The protein below binds the small molecule below.
Small molecule (SMILES): Nc1nc2c(ncn2[C@@H]2O[C@H](CO[P](=O)(O)O[P](=O)(O)NP(=O)(O)O)[C@@H](O)[C@H]2O)c(=O)[nH]1

Sequence of chain 1.A:
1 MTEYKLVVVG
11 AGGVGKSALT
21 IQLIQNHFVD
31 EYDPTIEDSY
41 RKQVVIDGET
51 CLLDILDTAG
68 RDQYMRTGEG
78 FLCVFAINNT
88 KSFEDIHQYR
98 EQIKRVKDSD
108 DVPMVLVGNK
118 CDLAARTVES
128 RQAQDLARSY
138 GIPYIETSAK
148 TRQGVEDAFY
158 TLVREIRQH

Binding-site contacts:
Ligand atom O2G contacts residue MG1 of chain 1.B at 2.2 Å.
Ligand atom N2 contacts residue LEU120 of chain 1.A at 3.5 Å.
Ligand atom O1A contacts residue GLY15 of chain 1.A at 3.4 Å.
Ligand atom N2 contacts residue ASP119 of chain 1.A at 2.9 Å (salt-bridge).
Ligand atom C5' contacts residue GLY13 of chain 1.A at 3.5 Å.
Ligand atom O2B contacts residue LYS16 of chain 1.A at 3.5 Å (salt-bridge).
Ligand atom O3A contacts residue GLY13 of chain 1.A at 3.5 Å.
Ligand atom O3A contacts residue GLY15 of chain 1.A at 3.2 Å (h-bond).
Ligand atom N7 contacts residue ALA18 of chain 1.A at 3.6 Å.
Ligand atom N3B contacts residue MG1 of chain 1.B at 3.4 Å.
Ligand atom C8 contacts residue ALA18 of chain 1.A at 3.5 Å (hydrophobic).
Ligand atom O2' contacts residue VAL29 of chain 1.A at 2.9 Å (h-bond).
Ligand atom O1A contacts residue SER17 of chain 1.A at 3.5 Å (h-bond).
Ligand atom PB contacts residue MG1 of chain 1.B at 3.2 Å.
Ligand atom N7 contacts residue ASN116 of chain 1.A at 3.1 Å (h-bond).
Ligand atom O2G contacts residue THR35 of chain 1.A at 3.0 Å (h-bond).
Ligand atom C6 contacts residue ASP119 of chain 1.A at 3.6 Å.
Ligand atom O6 contacts residue ASP119 of chain 1.A at 3.4 Å (salt-bridge).
Ligand atom O6 contacts residue ALA146 of chain 1.A at 2.7 Å (h-bond).
Ligand atom O1B contacts residue LYS16 of chain 1.A at 2.8 Å (salt-bridge).
Ligand atom O6 contacts residue ASN116 of chain 1.A at 3.4 Å (h-bond).
Ligand atom O6 contacts residue SER145 of chain 1.A at 3.4 Å.
Ligand atom O2' contacts residue ASP30 of chain 1.A at 3.3 Å.
Ligand atom O1B contacts residue GLY13 of chain 1.A at 3.5 Å (h-bond).
Ligand atom N1 contacts residue ASP119 of chain 1.A at 2.8 Å (salt-bridge).
Ligand atom O1B contacts residue VAL14 of chain 1.A at 3.3 Å (h-bond).
Ligand atom O3G contacts residue GLY60 of chain 1.A at 2.9 Å (h-bond).
Ligand atom PG contacts residue MG1 of chain 1.B at 3.2 Å.
Ligand atom O2' contacts residue PHE28 of chain 1.A at 3.2 Å.
Ligand atom O2B contacts residue SER17 of chain 1.A at 2.9 Å (h-bond).
Ligand atom O6 contacts residue LYS147 of chain 1.A at 3.6 Å (salt-bridge).
Ligand atom O3G contacts residue LYS16 of chain 1.A at 2.7 Å (salt-bridge).
Ligand atom O4' contacts residue LYS117 of chain 1.A at 3.1 Å (salt-bridge).
Ligand atom C6 contacts residue LYS117 of chain 1.A at 3.6 Å.
Ligand atom O1B contacts residue GLY15 of chain 1.A at 3.1 Å (h-bond).
Ligand atom N3B contacts residue GLY13 of chain 1.A at 3.1 Å (h-bond).
Ligand atom O1A contacts residue ALA18 of chain 1.A at 2.8 Å (h-bond).
Ligand atom O6 contacts residue LYS117 of chain 1.A at 3.3 Å.
Ligand atom O3G contacts residue GLY12 of chain 1.A at 3.5 Å.
Ligand atom O2B contacts residue MG1 of chain 1.B at 2.2 Å.